Binding-site contacts:
Ligand atom C12 contacts residue PHE239 of chain 1.A at 4.3 Å (hydrophobic).
Ligand atom C14 contacts residue HIS238 of chain 1.A at 3.6 Å.
Ligand atom C10 contacts residue GLU240 of chain 1.A at 4.3 Å.
Ligand atom C02 contacts residue ARG231 of chain 1.A at 4.3 Å.
Ligand atom C13 contacts residue GLU240 of chain 1.A at 2.7 Å.
Ligand atom C13 contacts residue HIS238 of chain 1.A at 3.9 Å.
Ligand atom C06 contacts residue ARG231 of chain 1.A at 3.7 Å.
Ligand atom C08 contacts residue ARG231 of chain 1.A at 3.5 Å.
Ligand atom C05 contacts residue ARG231 of chain 1.A at 4.1 Å.
Ligand atom N11 contacts residue GLU240 of chain 1.A at 3.3 Å (salt-bridge).
Ligand atom N11 contacts residue PHE239 of chain 1.A at 4.2 Å.
Ligand atom C12 contacts residue GLU240 of chain 1.A at 3.3 Å.
Ligand atom C06 contacts residue LEU227 of chain 1.A at 4.0 Å (hydrophobic).
Ligand atom C17 contacts residue GLU240 of chain 1.A at 4.4 Å.
Ligand atom C05 contacts residue ARG230 of chain 1.A at 3.8 Å.
Ligand atom C03 contacts residue ARG231 of chain 1.A at 4.3 Å.
Ligand atom C13 contacts residue PHE239 of chain 1.A at 3.8 Å (hydrophobic).
Ligand atom C15 contacts residue HIS238 of chain 1.A at 4.0 Å.
Ligand atom C06 contacts residue ARG230 of chain 1.A at 3.8 Å.
Ligand atom C14 contacts residue GLU240 of chain 1.A at 3.5 Å.
Ligand atom C07 contacts residue ARG231 of chain 1.A at 3.8 Å.
Ligand atom C07 contacts residue LEU227 of chain 1.A at 4.3 Å (hydrophobic).

A small-molecule ligand and the protein it binds are described below.
Small molecule (SMILES): C(=C\c1ccccc1)\Nc1nc2ccccc2[nH]1

Sequence of chain 1.A:
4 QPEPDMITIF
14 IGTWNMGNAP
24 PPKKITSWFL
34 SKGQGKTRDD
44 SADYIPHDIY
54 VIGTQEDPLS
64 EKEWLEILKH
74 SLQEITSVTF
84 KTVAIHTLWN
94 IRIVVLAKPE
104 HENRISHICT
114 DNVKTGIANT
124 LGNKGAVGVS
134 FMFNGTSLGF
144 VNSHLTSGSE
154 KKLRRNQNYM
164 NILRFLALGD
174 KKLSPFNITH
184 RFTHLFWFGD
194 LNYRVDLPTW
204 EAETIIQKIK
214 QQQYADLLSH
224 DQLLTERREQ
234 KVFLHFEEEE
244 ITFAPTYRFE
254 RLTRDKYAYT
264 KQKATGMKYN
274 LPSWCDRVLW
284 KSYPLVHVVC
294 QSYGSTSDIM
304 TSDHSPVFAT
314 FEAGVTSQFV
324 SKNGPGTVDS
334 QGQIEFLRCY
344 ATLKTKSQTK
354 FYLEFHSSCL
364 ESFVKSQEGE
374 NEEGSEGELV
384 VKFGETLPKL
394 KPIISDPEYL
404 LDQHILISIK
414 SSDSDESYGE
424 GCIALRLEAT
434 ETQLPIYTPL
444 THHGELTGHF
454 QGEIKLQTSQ